Sequence of chain 1.C:
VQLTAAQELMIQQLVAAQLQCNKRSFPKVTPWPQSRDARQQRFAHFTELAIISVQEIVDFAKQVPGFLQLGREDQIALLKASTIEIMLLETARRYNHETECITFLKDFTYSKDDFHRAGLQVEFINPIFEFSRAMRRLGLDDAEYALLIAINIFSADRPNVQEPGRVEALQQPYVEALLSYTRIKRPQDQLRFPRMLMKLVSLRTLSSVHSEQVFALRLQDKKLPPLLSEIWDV

A protein and the small-molecule ligand that binds it are described below.
Small molecule (SMILES): CC(C)N1C(O)C(NCCCCc2cccc(S(N)(=O)=O)n2)=C(c2ccccc2)S1(=O)=O

Binding-site contacts:
Ligand atom O32 contacts residue GLU65 of chain 1.C at 3.7 Å.
Ligand atom N28 contacts residue PHE113 of chain 1.C at 3.5 Å.
Ligand atom C22 contacts residue PHE113 of chain 1.C at 3.6 Å (hydrophobic).
Ligand atom O6 contacts residue THR56 of chain 1.C at 3.7 Å.
Ligand atom C20 contacts residue LEU58 of chain 1.C at 3.5 Å (hydrophobic).
Ligand atom C15 contacts residue LEU97 of chain 1.C at 3.7 Å (hydrophobic).
Ligand atom C24 contacts residue SER62 of chain 1.C at 3.8 Å.
Ligand atom C25 contacts residue THR100 of chain 1.C at 3.7 Å.
Ligand atom N30 contacts residue LEU114 of chain 1.C at 3.8 Å.
Ligand atom C24 contacts residue MET96 of chain 1.C at 3.5 Å (hydrophobic).
Ligand atom O10 contacts residue HIS219 of chain 1.C at 2.8 Å (h-bond).
Ligand atom C15 contacts residue THR100 of chain 1.C at 3.4 Å.
Ligand atom C1 contacts residue PHE55 of chain 1.C at 3.7 Å (hydrophobic).
Ligand atom C26 contacts residue ARG103 of chain 1.C at 3.6 Å.
Ligand atom N28 contacts residue SER62 of chain 1.C at 3.2 Å (h-bond).
Ligand atom C23 contacts residue PHE113 of chain 1.C at 3.5 Å (hydrophobic).
Ligand atom C21 contacts residue ALA59 of chain 1.C at 3.7 Å (hydrophobic).
Ligand atom O31 contacts residue ARG103 of chain 1.C at 3.5 Å (salt-bridge).
Ligand atom C16 contacts residue PHE124 of chain 1.C at 3.6 Å (hydrophobic).
Ligand atom C13 contacts residue ILE93 of chain 1.C at 3.8 Å (hydrophobic).
Ligand atom C24 contacts residue THR100 of chain 1.C at 3.2 Å.
Ligand atom C23 contacts residue SER62 of chain 1.C at 3.4 Å.
Ligand atom N18 contacts residue PHE55 of chain 1.C at 3.5 Å.
Ligand atom C27 contacts residue SER62 of chain 1.C at 3.4 Å.
Ligand atom C20 contacts residue ALA59 of chain 1.C at 3.7 Å (hydrophobic).
Ligand atom O32 contacts residue ARG103 of chain 1.C at 2.8 Å (salt-bridge).
Ligand atom S29 contacts residue ARG103 of chain 1.C at 3.7 Å.
Ligand atom O31 contacts residue PHE113 of chain 1.C at 3.5 Å.
Ligand atom N30 contacts residue GLU65 of chain 1.C at 2.9 Å (salt-bridge).
Ligand atom C22 contacts residue MET96 of chain 1.C at 3.7 Å (hydrophobic).
Ligand atom C16 contacts residue ILE137 of chain 1.C at 3.6 Å (hydrophobic).
Ligand atom C25 contacts residue GLU99 of chain 1.C at 3.3 Å.
Ligand atom C21 contacts residue LEU58 of chain 1.C at 3.5 Å (hydrophobic).
Ligand atom O11 contacts residue LEU129 of chain 1.C at 3.3 Å.
Ligand atom C19 contacts residue MET96 of chain 1.C at 3.7 Å (hydrophobic).
Ligand atom O11 contacts residue PHE133 of chain 1.C at 3.2 Å.
Ligand atom C24 contacts residue PHE113 of chain 1.C at 3.7 Å (hydrophobic).
Ligand atom O31 contacts residue LEU114 of chain 1.C at 2.8 Å (h-bond).
Ligand atom C25 contacts residue MET96 of chain 1.C at 3.5 Å (hydrophobic).
Ligand atom O6 contacts residue PHE55 of chain 1.C at 3.0 Å (h-bond).